Binding-site contacts:
Ligand atom C11 contacts residue IMP1 of chain 1.C at 3.8 Å.
Ligand atom O6 contacts residue SER262 of chain 1.A at 3.4 Å.
Ligand atom C12 contacts residue SER263 of chain 1.A at 3.9 Å.
Ligand atom C2 contacts residue GLY409 of chain 1.A at 3.8 Å.
Ligand atom C10 contacts residue GLY312 of chain 1.A at 3.3 Å.
Ligand atom C16 contacts residue IMP1 of chain 1.C at 3.5 Å.
Ligand atom O2 contacts residue GLY312 of chain 1.A at 3.5 Å (h-bond).
Ligand atom C15 contacts residue SER263 of chain 1.A at 3.6 Å.
Ligand atom C7 contacts residue SER262 of chain 1.A at 3.5 Å.
Ligand atom O2 contacts residue GLY314 of chain 1.A at 3.4 Å (h-bond).
Ligand atom O4 contacts residue GLU431 of chain 1.A at 3.3 Å (salt-bridge).
Ligand atom C16 contacts residue SER263 of chain 1.A at 3.5 Å.
Ligand atom C8 contacts residue ASP261 of chain 1.A at 3.3 Å.
Ligand atom C11 contacts residue SER263 of chain 1.A at 3.6 Å.
Ligand atom C8 contacts residue SER262 of chain 1.A at 3.7 Å.
Ligand atom C3 contacts residue GLY409 of chain 1.A at 3.8 Å.
Ligand atom C17 contacts residue GLY409 of chain 1.A at 3.6 Å.
Ligand atom C1 contacts residue GLY314 of chain 1.A at 3.7 Å.
Ligand atom C6 contacts residue SER263 of chain 1.A at 3.4 Å.
Ligand atom O5 contacts residue SER263 of chain 1.A at 2.5 Å (h-bond).
Ligand atom O1 contacts residue IMP1 of chain 1.C at 3.8 Å.
Ligand atom O1 contacts residue GLY314 of chain 1.A at 3.2 Å (h-bond).
Ligand atom C15 contacts residue IMP1 of chain 1.C at 3.5 Å.
Ligand atom O2 contacts residue ILE313 of chain 1.A at 3.3 Å.
Ligand atom O6 contacts residue SER263 of chain 1.A at 2.9 Å (h-bond).
Ligand atom C12 contacts residue IMP1 of chain 1.C at 3.7 Å.
Ligand atom O4 contacts residue IMP1 of chain 1.C at 3.2 Å (h-bond).
Ligand atom C17 contacts residue IMP1 of chain 1.C at 3.8 Å.
Ligand atom C10 contacts residue ASN291 of chain 1.A at 3.7 Å.
Ligand atom C14 contacts residue IMP1 of chain 1.C at 3.8 Å.
Ligand atom C4 contacts residue ARG414 of chain 1.A at 3.7 Å.
Ligand atom C8 contacts residue SER263 of chain 1.A at 3.9 Å.
Ligand atom C10 contacts residue IMP1 of chain 1.C at 3.7 Å.
Ligand atom O3 contacts residue ASP261 of chain 1.A at 3.4 Å (salt-bridge).
Ligand atom C7 contacts residue ASP261 of chain 1.A at 3.4 Å.
Ligand atom C9 contacts residue GLU408 of chain 1.A at 3.1 Å.
Ligand atom C9 contacts residue GLY409 of chain 1.A at 3.9 Å.
Ligand atom C7 contacts residue IMP1 of chain 1.C at 3.3 Å.
Ligand atom C1 contacts residue IMP1 of chain 1.C at 3.7 Å.
Ligand atom C10 contacts residue SER263 of chain 1.A at 4.0 Å.

This small molecule binds to this protein.
Small molecule (SMILES): COc1c(C)c2c(c(O)c1C/C=C(\C)CCC(=O)O)C(=O)OC2

Sequence of chain 1.A:
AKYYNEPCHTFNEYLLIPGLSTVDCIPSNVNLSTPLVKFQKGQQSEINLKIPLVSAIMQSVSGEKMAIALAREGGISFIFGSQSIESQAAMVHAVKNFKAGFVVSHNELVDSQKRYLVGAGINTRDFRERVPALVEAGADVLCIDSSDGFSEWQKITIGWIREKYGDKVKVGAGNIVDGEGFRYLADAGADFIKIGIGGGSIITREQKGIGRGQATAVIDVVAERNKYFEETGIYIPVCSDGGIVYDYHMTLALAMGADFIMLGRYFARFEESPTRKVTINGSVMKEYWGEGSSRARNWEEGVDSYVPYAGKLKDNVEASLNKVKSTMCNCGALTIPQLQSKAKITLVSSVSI